This protein binds this small molecule.
Small molecule (SMILES): Nc1ccn([C@@H]2O[C@H](CO[P](=O)(O)O[C@H]3[C@@H](O)[C@H](n4ccc(=O)[nH]c4=O)O[C@@H]3CO)[C@@H](O[P](=O)(O)OC[C@H]3O[C@@H](n4cnc5c(=O)nc(N)[nH]c54)[C@H](O)[C@@H]3O[P](=O)(O)OC[C@H]3O[C@@H](n4cnc5c(N)ncnc54)[C@H](O)[C@@H]3O[P](=O)(O)OC[C@H]3O[C@@H](n4ccc(N)nc4=O)[C@H](O)[C@@H]3O[P](=O)(O)OC[C@H]3O[C@@H](n4cnc5c(N)ncnc54)[C@H](O)[C@@H]3O)[C@H]2O)c(=O)n1

Binding-site contacts:
Ligand atom O2 contacts residue SDG6 of chain 1.C at 2.8 Å (h-bond).
Ligand atom OP1 contacts residue ASN74 of chain 1.A at 3.3 Å.
Ligand atom O2' contacts residue ASN47 of chain 1.A at 3.3 Å.
Ligand atom O2' contacts residue SER16 of chain 1.A at 2.7 Å (h-bond).
Ligand atom O3' contacts residue ASN74 of chain 1.A at 3.3 Å (h-bond).
Ligand atom O2' contacts residue GLU51 of chain 1.A at 2.6 Å (salt-bridge).
Ligand atom OP1 contacts residue THR125 of chain 1.A at 2.5 Å (h-bond).
Ligand atom N6 contacts residue DT4 of chain 1.C at 2.7 Å (h-bond).
Ligand atom N1 contacts residue DT2 of chain 1.C at 2.8 Å (h-bond).
Ligand atom OP1 contacts residue MG1 of chain 1.E at 2.7 Å.
Ligand atom N6 contacts residue DA1 of chain 1.C at 3.3 Å (h-bond).
Ligand atom O3' contacts residue LYS122 of chain 1.A at 3.0 Å (salt-bridge).
Ligand atom O4' contacts residue ASN47 of chain 1.A at 3.3 Å.
Ligand atom OP1 contacts residue MG1 of chain 1.D at 2.3 Å.
Ligand atom O6 contacts residue DC5 of chain 1.C at 2.9 Å (h-bond).
Ligand atom OP1 contacts residue SER16 of chain 1.A at 2.8 Å (h-bond).
Ligand atom P contacts residue MG1 of chain 1.E at 3.3 Å.
Ligand atom N3 contacts residue SDG6 of chain 1.C at 3.1 Å (h-bond).
Ligand atom C5' contacts residue SER16 of chain 1.A at 3.4 Å.
Ligand atom N2 contacts residue DC5 of chain 1.C at 2.7 Å (h-bond).
Ligand atom O4' contacts residue GLN76 of chain 1.A at 3.3 Å (h-bond).
Ligand atom O3' contacts residue MG1 of chain 1.E at 2.8 Å.
Ligand atom O2 contacts residue SDG3 of chain 1.C at 2.6 Å (h-bond).
Ligand atom N1 contacts residue DC5 of chain 1.C at 2.9 Å (h-bond).
Ligand atom C4 contacts residue SDG6 of chain 1.C at 3.3 Å.
Ligand atom N3 contacts residue ASN47 of chain 1.A at 3.0 Å (h-bond).
Ligand atom OP1 contacts residue ASP13 of chain 1.A at 3.0 Å (salt-bridge).
Ligand atom N3 contacts residue SDG3 of chain 1.C at 3.2 Å (h-bond).
Ligand atom O2' contacts residue ASN74 of chain 1.A at 2.7 Å (h-bond).
Ligand atom O2' contacts residue GLN76 of chain 1.A at 3.0 Å (h-bond).
Ligand atom N1 contacts residue DT4 of chain 1.C at 2.8 Å (h-bond).
Ligand atom N6 contacts residue DT2 of chain 1.C at 3.1 Å (h-bond).
Ligand atom OP1 contacts residue ASN74 of chain 1.A at 3.2 Å (h-bond).
Ligand atom OP1 contacts residue GLY15 of chain 1.A at 3.3 Å.
Ligand atom O5' contacts residue ASN74 of chain 1.A at 3.1 Å (h-bond).
Ligand atom OP1 contacts residue LYS122 of chain 1.A at 3.0 Å (salt-bridge).
Ligand atom O3' contacts residue GLY18 of chain 1.A at 3.1 Å (h-bond).
Ligand atom O2' contacts residue GLY18 of chain 1.A at 3.1 Å.
Ligand atom O3' contacts residue GLU51 of chain 1.A at 3.2 Å (salt-bridge).
Ligand atom N3 contacts residue SDG3 of chain 1.C at 3.3 Å.

Sequence of chain 1.A:
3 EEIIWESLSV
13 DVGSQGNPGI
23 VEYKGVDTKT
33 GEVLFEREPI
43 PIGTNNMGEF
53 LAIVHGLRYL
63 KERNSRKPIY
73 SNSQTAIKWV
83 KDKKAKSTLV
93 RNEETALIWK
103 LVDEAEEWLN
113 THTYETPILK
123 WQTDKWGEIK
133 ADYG